Sequence of chain 1.B:
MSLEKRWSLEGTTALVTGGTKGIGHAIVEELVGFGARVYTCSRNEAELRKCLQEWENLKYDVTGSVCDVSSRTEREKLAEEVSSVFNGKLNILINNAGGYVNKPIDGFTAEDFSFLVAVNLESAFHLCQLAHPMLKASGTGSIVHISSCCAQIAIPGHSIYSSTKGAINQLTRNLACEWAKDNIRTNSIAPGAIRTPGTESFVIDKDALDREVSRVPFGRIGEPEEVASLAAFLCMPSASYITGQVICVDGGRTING

Binding-site contacts:
Ligand atom O10 contacts residue GLU212 of chain 1.B at 3.4 Å (salt-bridge).
Ligand atom C3 contacts residue HIS158 of chain 1.B at 3.9 Å.
Ligand atom C7 contacts residue NAP1 of chain 1.G at 4.3 Å.
Ligand atom C8 contacts residue HIS158 of chain 1.B at 4.0 Å.
Ligand atom N9 contacts residue TYR161 of chain 1.B at 3.4 Å (h-bond).
Ligand atom C5 contacts residue NAP1 of chain 1.G at 4.1 Å.
Ligand atom C4 contacts residue HIS158 of chain 1.B at 4.4 Å.
Ligand atom C4 contacts residue TYR100 of chain 1.B at 4.1 Å (hydrophobic).
Ligand atom C8 contacts residue ALA193 of chain 1.B at 3.9 Å (hydrophobic).
Ligand atom C2 contacts residue TYR161 of chain 1.B at 4.5 Å (hydrophobic).
Ligand atom C5 contacts residue GLY192 of chain 1.B at 4.3 Å.
Ligand atom O10 contacts residue ILE155 of chain 1.B at 3.2 Å.
Ligand atom C5 contacts residue HIS158 of chain 1.B at 3.9 Å.
Ligand atom C3 contacts residue ALA193 of chain 1.B at 4.1 Å (hydrophobic).
Ligand atom O10 contacts residue CYS149 of chain 1.B at 4.1 Å.
Ligand atom C6 contacts residue GLU212 of chain 1.B at 4.1 Å.
Ligand atom C8 contacts residue ILE155 of chain 1.B at 3.9 Å (hydrophobic).
Ligand atom C8 contacts residue GLY192 of chain 1.B at 4.3 Å.
Ligand atom C8 contacts residue GLU212 of chain 1.B at 4.2 Å.
Ligand atom C1 contacts residue NAP1 of chain 1.G at 4.0 Å.
Ligand atom C5 contacts residue CYS150 of chain 1.B at 4.3 Å (hydrophobic).
Ligand atom C6 contacts residue HIS158 of chain 1.B at 4.0 Å.
Ligand atom C7 contacts residue TYR100 of chain 1.B at 3.4 Å (hydrophobic).
Ligand atom C7 contacts residue TYR161 of chain 1.B at 4.0 Å (hydrophobic).
Ligand atom C2 contacts residue SER148 of chain 1.B at 4.1 Å.
Ligand atom C6 contacts residue ILE155 of chain 1.B at 4.5 Å (hydrophobic).
Ligand atom C2 contacts residue NAP1 of chain 1.G at 3.5 Å.
Ligand atom O10 contacts residue GLY192 of chain 1.B at 4.3 Å.
Ligand atom N9 contacts residue TYR100 of chain 1.B at 4.3 Å.
Ligand atom C5 contacts residue ALA193 of chain 1.B at 4.3 Å (hydrophobic).
Ligand atom N9 contacts residue NAP1 of chain 1.G at 3.1 Å.
Ligand atom C4 contacts residue NAP1 of chain 1.G at 3.9 Å.
Ligand atom C4 contacts residue THR199 of chain 1.B at 4.3 Å.
Ligand atom C5 contacts residue SER148 of chain 1.B at 3.8 Å.
Ligand atom C2 contacts residue HIS158 of chain 1.B at 3.7 Å.
Ligand atom O10 contacts residue ALA193 of chain 1.B at 4.0 Å.
Ligand atom C6 contacts residue ALA193 of chain 1.B at 3.9 Å (hydrophobic).
Ligand atom C1 contacts residue HIS158 of chain 1.B at 3.8 Å.

A protein and the small-molecule ligand that binds it are described below.
Small molecule (SMILES): NCCc1ccc(O)cc1